The small molecule below binds the protein below.
Small molecule (SMILES): CC(=O)N[C@@H]1[C@@H](O)[C@H](O)[C@@H](CO)O[C@H]1O

Sequence of chain 1.A:
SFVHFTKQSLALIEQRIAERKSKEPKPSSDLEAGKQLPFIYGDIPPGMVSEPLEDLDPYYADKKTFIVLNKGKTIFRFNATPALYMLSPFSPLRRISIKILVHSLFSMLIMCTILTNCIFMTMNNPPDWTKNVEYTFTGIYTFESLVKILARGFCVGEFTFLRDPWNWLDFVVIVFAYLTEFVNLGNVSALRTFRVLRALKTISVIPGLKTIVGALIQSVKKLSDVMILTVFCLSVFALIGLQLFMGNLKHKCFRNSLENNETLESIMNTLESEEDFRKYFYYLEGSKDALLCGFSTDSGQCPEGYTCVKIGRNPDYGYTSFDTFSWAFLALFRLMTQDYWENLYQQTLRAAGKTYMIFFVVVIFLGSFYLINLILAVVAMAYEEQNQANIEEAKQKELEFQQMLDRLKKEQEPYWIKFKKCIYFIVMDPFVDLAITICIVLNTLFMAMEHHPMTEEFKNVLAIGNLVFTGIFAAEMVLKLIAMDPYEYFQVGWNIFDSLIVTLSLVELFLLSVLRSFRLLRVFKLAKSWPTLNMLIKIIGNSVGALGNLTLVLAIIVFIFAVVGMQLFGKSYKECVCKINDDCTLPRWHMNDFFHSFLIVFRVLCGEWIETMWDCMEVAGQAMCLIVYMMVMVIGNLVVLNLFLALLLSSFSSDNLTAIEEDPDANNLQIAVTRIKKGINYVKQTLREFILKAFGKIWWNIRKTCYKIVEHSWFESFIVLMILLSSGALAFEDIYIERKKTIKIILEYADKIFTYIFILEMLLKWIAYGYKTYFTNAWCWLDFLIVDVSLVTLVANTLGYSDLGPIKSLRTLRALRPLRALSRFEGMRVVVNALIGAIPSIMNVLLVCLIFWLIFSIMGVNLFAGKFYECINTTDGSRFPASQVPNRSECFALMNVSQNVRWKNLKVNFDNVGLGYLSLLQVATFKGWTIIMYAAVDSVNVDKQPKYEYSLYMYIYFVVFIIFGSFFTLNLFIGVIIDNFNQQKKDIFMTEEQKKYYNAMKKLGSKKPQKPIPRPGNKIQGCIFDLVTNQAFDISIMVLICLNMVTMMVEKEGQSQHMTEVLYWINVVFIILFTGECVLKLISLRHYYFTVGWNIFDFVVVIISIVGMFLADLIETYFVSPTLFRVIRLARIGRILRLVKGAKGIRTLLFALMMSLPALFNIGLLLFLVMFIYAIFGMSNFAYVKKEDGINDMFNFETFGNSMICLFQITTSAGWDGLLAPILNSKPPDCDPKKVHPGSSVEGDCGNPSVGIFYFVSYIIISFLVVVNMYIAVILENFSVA

Binding-site contacts:
Ligand atom C5 contacts residue ASN283 of chain 1.A at 3.7 Å.
Ligand atom C7 contacts residue ASN283 of chain 1.A at 3.9 Å.
Ligand atom C1 contacts residue ASN282 of chain 1.A at 4.3 Å.
Ligand atom N2 contacts residue ASN283 of chain 1.A at 3.0 Å (h-bond).
Ligand atom C3 contacts residue ASN283 of chain 1.A at 3.8 Å.
Ligand atom C1 contacts residue ASN283 of chain 1.A at 1.4 Å.
Ligand atom O5 contacts residue ASN283 of chain 1.A at 2.4 Å (h-bond).
Ligand atom C2 contacts residue ASN283 of chain 1.A at 2.5 Å.
Ligand atom O7 contacts residue ASN283 of chain 1.A at 4.1 Å.
Ligand atom O5 contacts residue ASN282 of chain 1.A at 3.6 Å.
Ligand atom C4 contacts residue ASN283 of chain 1.A at 4.2 Å.